This protein binds this small molecule.
Small molecule (SMILES): CC(=O)N[C@@H]1[C@@H](O)[C@H](O)[C@@H](CO)O[C@H]1O

Sequence of chain 1.A:
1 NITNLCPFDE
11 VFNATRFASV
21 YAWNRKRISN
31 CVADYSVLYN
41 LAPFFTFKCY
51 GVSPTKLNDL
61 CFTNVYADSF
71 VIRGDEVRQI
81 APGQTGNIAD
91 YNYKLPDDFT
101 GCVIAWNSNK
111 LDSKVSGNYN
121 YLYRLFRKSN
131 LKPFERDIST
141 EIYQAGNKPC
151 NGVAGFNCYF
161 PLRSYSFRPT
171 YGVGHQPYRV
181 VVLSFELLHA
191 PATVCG

Binding-site contacts:
Ligand atom C2 contacts residue ASN13 of chain 1.A at 2.5 Å.
Ligand atom N2 contacts residue ASP9 of chain 1.A at 3.6 Å (salt-bridge).
Ligand atom C7 contacts residue ASP9 of chain 1.A at 3.3 Å.
Ligand atom C3 contacts residue ASN13 of chain 1.A at 3.8 Å.
Ligand atom C8 contacts residue PHE12 of chain 1.A at 3.7 Å (hydrophobic).
Ligand atom C1 contacts residue ASN13 of chain 1.A at 1.4 Å.
Ligand atom C8 contacts residue ASP9 of chain 1.A at 4.0 Å.
Ligand atom C8 contacts residue ASN13 of chain 1.A at 4.1 Å.
Ligand atom N2 contacts residue ASN13 of chain 1.A at 2.9 Å (h-bond).
Ligand atom O5 contacts residue ASN13 of chain 1.A at 2.4 Å (h-bond).
Ligand atom O7 contacts residue ASN13 of chain 1.A at 4.5 Å.
Ligand atom C5 contacts residue ASN13 of chain 1.A at 3.7 Å.
Ligand atom C2 contacts residue ASP9 of chain 1.A at 3.8 Å.
Ligand atom C7 contacts residue ASN13 of chain 1.A at 3.8 Å.
Ligand atom C1 contacts residue ASP9 of chain 1.A at 4.2 Å.
Ligand atom C4 contacts residue ASN13 of chain 1.A at 4.2 Å.
Ligand atom O7 contacts residue ASP9 of chain 1.A at 3.1 Å (salt-bridge).